Binding-site contacts:
Ligand atom C6 contacts residue PRO309 of chain 3.A at 3.6 Å (hydrophobic).
Ligand atom O6 contacts residue LYS308 of chain 3.A at 2.9 Å (salt-bridge).
Ligand atom N2 contacts residue ASN120 of chain 1.A at 2.9 Å (h-bond).
Ligand atom O2 contacts residue ASN249 of chain 3.A at 3.2 Å (h-bond).
Ligand atom C6 contacts residue LEU373 of chain 3.A at 3.3 Å (hydrophobic).
Ligand atom C5 contacts residue ASN120 of chain 1.A at 3.6 Å.
Ligand atom O6 contacts residue ILE285 of chain 3.A at 2.7 Å (h-bond).
Ligand atom O5 contacts residue GLY374 of chain 3.A at 3.3 Å.
Ligand atom O5 contacts residue ASN120 of chain 1.A at 2.3 Å (h-bond).
Ligand atom O6 contacts residue GLN375 of chain 3.A at 3.2 Å.
Ligand atom N2 contacts residue ARG140 of chain 1.A at 3.4 Å (salt-bridge).
Ligand atom C2 contacts residue ASN120 of chain 1.A at 2.4 Å.
Ligand atom O6 contacts residue THR310 of chain 3.A at 3.5 Å (h-bond).
Ligand atom O5 contacts residue ARG283 of chain 3.A at 3.1 Å (salt-bridge).
Ligand atom C7 contacts residue ASN120 of chain 1.A at 3.6 Å.
Ligand atom C6 contacts residue THR310 of chain 3.A at 3.6 Å.
Ligand atom C8 contacts residue ARG140 of chain 1.A at 3.5 Å.
Ligand atom O2 contacts residue GLY312 of chain 3.A at 3.1 Å.
Ligand atom O5 contacts residue ASP250 of chain 3.A at 3.6 Å (salt-bridge).
Ligand atom C3 contacts residue GLY312 of chain 3.A at 3.1 Å.
Ligand atom O3 contacts residue ARG283 of chain 3.A at 2.9 Å (salt-bridge).
Ligand atom C6 contacts residue GLN311 of chain 3.A at 3.6 Å.
Ligand atom C1 contacts residue ASN120 of chain 1.A at 1.4 Å.
Ligand atom O4 contacts residue GLU294 of chain 3.A at 2.8 Å (salt-bridge).
Ligand atom O4 contacts residue ARG283 of chain 3.A at 3.6 Å.
Ligand atom O6 contacts residue ASP250 of chain 3.A at 2.7 Å (salt-bridge).
Ligand atom O4 contacts residue ARG247 of chain 3.A at 3.1 Å (salt-bridge).
Ligand atom O3 contacts residue ASP250 of chain 3.A at 3.0 Å (salt-bridge).
Ligand atom O3 contacts residue GLN311 of chain 3.A at 3.2 Å.
Ligand atom C4 contacts residue GLU294 of chain 3.A at 3.6 Å.
Ligand atom O3 contacts residue GLU294 of chain 3.A at 2.6 Å (salt-bridge).
Ligand atom O4 contacts residue ILE287 of chain 3.A at 3.3 Å.
Ligand atom O3 contacts residue GLY312 of chain 3.A at 2.9 Å (h-bond).
Ligand atom O3 contacts residue ASN249 of chain 3.A at 2.7 Å (h-bond).
Ligand atom C6 contacts residue ASP250 of chain 3.A at 3.6 Å.
Ligand atom C5 contacts residue ARG283 of chain 3.A at 3.6 Å.
Ligand atom O2 contacts residue LEU296 of chain 3.A at 3.5 Å.
Ligand atom C3 contacts residue GLU294 of chain 3.A at 3.3 Å.
Ligand atom O5 contacts residue GLN375 of chain 3.A at 3.3 Å (h-bond).
Ligand atom C6 contacts residue ILE285 of chain 3.A at 3.4 Å (hydrophobic).

Sequence of chain 1.A:
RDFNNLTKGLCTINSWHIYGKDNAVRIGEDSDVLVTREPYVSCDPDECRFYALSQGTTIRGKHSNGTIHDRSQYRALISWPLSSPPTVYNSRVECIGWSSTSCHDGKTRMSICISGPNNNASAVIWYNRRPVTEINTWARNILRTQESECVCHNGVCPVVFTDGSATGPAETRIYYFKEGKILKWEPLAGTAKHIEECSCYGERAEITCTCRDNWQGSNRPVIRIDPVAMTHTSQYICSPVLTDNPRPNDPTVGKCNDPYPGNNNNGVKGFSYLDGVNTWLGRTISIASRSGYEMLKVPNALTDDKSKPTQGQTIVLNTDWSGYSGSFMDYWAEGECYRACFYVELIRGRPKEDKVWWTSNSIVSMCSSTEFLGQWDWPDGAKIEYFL

Sequence of chain 3.A:
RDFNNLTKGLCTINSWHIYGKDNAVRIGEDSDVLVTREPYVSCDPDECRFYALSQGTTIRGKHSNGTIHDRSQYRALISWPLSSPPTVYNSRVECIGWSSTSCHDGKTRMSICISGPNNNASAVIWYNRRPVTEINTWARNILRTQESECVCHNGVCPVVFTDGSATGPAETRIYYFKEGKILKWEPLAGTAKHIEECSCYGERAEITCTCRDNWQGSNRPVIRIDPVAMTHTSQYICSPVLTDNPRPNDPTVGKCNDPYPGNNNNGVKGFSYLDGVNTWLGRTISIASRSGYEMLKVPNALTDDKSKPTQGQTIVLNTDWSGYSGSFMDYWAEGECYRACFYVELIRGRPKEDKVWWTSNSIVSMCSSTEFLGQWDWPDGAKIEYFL

This protein binds this small molecule.
Small molecule (SMILES): CC(=O)N[C@H]1[C@H](O[C@H]2[C@H](O)[C@@H](NC(C)=O)CO[C@@H]2CO)O[C@H](CO)[C@@H](O[C@@H]2O[C@H](CO[C@H]3O[C@H](CO)[C@@H](O)[C@H](O)[C@@H]3O)[C@@H](O)[C@H](O[C@H]3O[C@H](CO)[C@@H](O)[C@H](O)[C@@H]3O[C@H]3O[C@H](CO)[C@@H](O)[C@H](O)[C@@H]3O[C@H]3O[C@H](CO)[C@@H](O)[C@H](O)[C@@H]3O)[C@@H]2O)[C@@H]1O